Sequence of chain 1.A:
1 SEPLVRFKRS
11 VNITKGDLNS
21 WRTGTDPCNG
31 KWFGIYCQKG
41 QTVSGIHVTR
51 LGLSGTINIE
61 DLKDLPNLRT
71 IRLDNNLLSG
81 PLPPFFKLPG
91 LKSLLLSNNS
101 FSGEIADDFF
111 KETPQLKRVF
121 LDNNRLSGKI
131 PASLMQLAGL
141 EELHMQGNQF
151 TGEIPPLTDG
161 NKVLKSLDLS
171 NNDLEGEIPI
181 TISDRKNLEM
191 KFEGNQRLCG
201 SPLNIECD

This protein binds this small molecule.
Small molecule (SMILES): CC(=O)N[C@@H]1[C@@H](O)[C@H](O)[C@@H](CO)O[C@H]1O

Binding-site contacts:
Ligand atom C1 contacts residue VAL11 of chain 1.A at 4.0 Å (hydrophobic).
Ligand atom C7 contacts residue GLY55 of chain 1.A at 4.0 Å.
Ligand atom C5 contacts residue ASN12 of chain 1.A at 3.7 Å.
Ligand atom O7 contacts residue ASN12 of chain 1.A at 3.2 Å (h-bond).
Ligand atom C8 contacts residue SER54 of chain 1.A at 4.2 Å.
Ligand atom O7 contacts residue GLY55 of chain 1.A at 3.9 Å.
Ligand atom C3 contacts residue ASN12 of chain 1.A at 3.8 Å.
Ligand atom C8 contacts residue ASN12 of chain 1.A at 4.3 Å.
Ligand atom O7 contacts residue SER54 of chain 1.A at 3.5 Å (h-bond).
Ligand atom C8 contacts residue GLY55 of chain 1.A at 3.8 Å.
Ligand atom C2 contacts residue ASN12 of chain 1.A at 2.5 Å.
Ligand atom C8 contacts residue THR56 of chain 1.A at 3.6 Å.
Ligand atom N2 contacts residue ASN12 of chain 1.A at 2.8 Å (h-bond).
Ligand atom O6 contacts residue ASN12 of chain 1.A at 3.5 Å (h-bond).
Ligand atom C7 contacts residue SER54 of chain 1.A at 4.2 Å.
Ligand atom O5 contacts residue ASN12 of chain 1.A at 2.4 Å (h-bond).
Ligand atom C4 contacts residue ASN12 of chain 1.A at 4.3 Å.
Ligand atom C6 contacts residue ASN12 of chain 1.A at 4.3 Å.
Ligand atom C1 contacts residue ASN12 of chain 1.A at 1.4 Å.
Ligand atom C7 contacts residue ASN12 of chain 1.A at 3.2 Å.